Binding-site contacts:
Ligand atom C7 contacts residue GLN456 of chain 1.B at 4.0 Å.
Ligand atom O6 contacts residue VAL592 of chain 1.B at 3.5 Å.
Ligand atom N2 contacts residue ASN568 of chain 1.B at 3.0 Å (h-bond).
Ligand atom C8 contacts residue SER540 of chain 1.B at 4.0 Å.
Ligand atom N2 contacts residue SER540 of chain 1.B at 4.0 Å.
Ligand atom O3 contacts residue GLN456 of chain 1.B at 2.8 Å (h-bond).
Ligand atom C5 contacts residue GLN456 of chain 1.B at 4.2 Å.
Ligand atom C1 contacts residue ASP538 of chain 1.B at 3.7 Å.
Ligand atom C7 contacts residue ASN568 of chain 1.B at 3.6 Å.
Ligand atom C8 contacts residue TYR512 of chain 1.B at 4.2 Å (hydrophobic).
Ligand atom O7 contacts residue GLN456 of chain 1.B at 3.3 Å.
Ligand atom C8 contacts residue ASP538 of chain 1.B at 3.6 Å.
Ligand atom C1 contacts residue ASN568 of chain 1.B at 1.4 Å.
Ligand atom C6 contacts residue GLN456 of chain 1.B at 4.0 Å.
Ligand atom C4 contacts residue ASN568 of chain 1.B at 4.2 Å.
Ligand atom O5 contacts residue GLN456 of chain 1.B at 3.7 Å.
Ligand atom O7 contacts residue TYR512 of chain 1.B at 3.2 Å (h-bond).
Ligand atom C8 contacts residue VAL536 of chain 1.B at 3.9 Å (hydrophobic).
Ligand atom C7 contacts residue ASP538 of chain 1.B at 3.7 Å.
Ligand atom C6 contacts residue VAL592 of chain 1.B at 4.0 Å (hydrophobic).
Ligand atom C5 contacts residue ASN568 of chain 1.B at 3.6 Å.
Ligand atom C3 contacts residue GLN456 of chain 1.B at 3.6 Å.
Ligand atom C2 contacts residue GLN456 of chain 1.B at 3.7 Å.
Ligand atom C6 contacts residue GLU590 of chain 1.B at 3.3 Å.
Ligand atom C6 contacts residue VAL566 of chain 1.B at 3.8 Å (hydrophobic).
Ligand atom O6 contacts residue GLU590 of chain 1.B at 2.8 Å (salt-bridge).
Ligand atom C7 contacts residue TYR512 of chain 1.B at 4.0 Å (hydrophobic).
Ligand atom C8 contacts residue THR516 of chain 1.B at 4.3 Å.
Ligand atom O5 contacts residue ASN568 of chain 1.B at 2.3 Å (h-bond).
Ligand atom C4 contacts residue GLN456 of chain 1.B at 3.8 Å.
Ligand atom N2 contacts residue ASP538 of chain 1.B at 2.9 Å (salt-bridge).
Ligand atom C2 contacts residue ASP538 of chain 1.B at 3.8 Å.
Ligand atom O3 contacts residue LYS454 of chain 1.B at 3.8 Å.
Ligand atom O5 contacts residue VAL592 of chain 1.B at 3.5 Å.
Ligand atom O6 contacts residue ARG621 of chain 1.B at 4.0 Å.
Ligand atom C2 contacts residue ASN568 of chain 1.B at 2.4 Å.
Ligand atom O7 contacts residue ASN568 of chain 1.B at 3.9 Å.
Ligand atom C3 contacts residue ASP538 of chain 1.B at 4.2 Å.
Ligand atom C3 contacts residue ASN568 of chain 1.B at 3.7 Å.
Ligand atom C7 contacts residue SER540 of chain 1.B at 3.9 Å.

Sequence of chain 1.B:
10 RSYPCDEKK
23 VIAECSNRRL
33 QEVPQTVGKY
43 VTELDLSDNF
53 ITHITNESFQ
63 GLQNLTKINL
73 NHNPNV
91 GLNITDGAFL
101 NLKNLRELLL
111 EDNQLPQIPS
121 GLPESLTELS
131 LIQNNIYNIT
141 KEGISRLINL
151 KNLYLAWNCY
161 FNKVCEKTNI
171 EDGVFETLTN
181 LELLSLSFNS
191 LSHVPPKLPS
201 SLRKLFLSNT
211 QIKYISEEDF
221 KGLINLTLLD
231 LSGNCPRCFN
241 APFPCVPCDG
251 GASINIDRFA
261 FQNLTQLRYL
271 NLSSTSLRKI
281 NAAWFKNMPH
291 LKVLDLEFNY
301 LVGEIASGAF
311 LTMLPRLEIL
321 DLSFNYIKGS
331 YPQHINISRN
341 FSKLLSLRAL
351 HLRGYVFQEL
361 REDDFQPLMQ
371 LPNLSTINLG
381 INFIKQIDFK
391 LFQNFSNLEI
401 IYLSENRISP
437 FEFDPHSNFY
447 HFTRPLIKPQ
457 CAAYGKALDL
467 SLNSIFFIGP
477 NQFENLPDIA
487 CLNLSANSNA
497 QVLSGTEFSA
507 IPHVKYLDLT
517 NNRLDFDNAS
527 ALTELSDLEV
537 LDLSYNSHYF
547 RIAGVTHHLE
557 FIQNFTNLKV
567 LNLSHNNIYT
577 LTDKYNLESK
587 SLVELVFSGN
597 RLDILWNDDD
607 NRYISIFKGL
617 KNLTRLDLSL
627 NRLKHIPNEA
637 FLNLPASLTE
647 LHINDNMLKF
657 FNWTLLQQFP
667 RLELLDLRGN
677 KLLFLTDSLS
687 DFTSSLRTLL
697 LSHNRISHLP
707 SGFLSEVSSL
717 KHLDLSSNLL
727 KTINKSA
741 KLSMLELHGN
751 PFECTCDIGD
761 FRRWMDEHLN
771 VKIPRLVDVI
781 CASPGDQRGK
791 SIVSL

The protein below binds the small molecule below.
Small molecule (SMILES): CC(=O)N[C@H]1[C@H](O[C@H]2[C@H](O)[C@@H](NC(C)=O)CO[C@@H]2CO)O[C@H](CO)[C@@H](O[C@@H]2O[C@H](CO)[C@@H](O)[C@H](O)[C@@H]2O)[C@@H]1O